This protein binds this small molecule.
Small molecule (SMILES): COc1cc(-c2cncc(-c3ccc(C4CCN(C)CC4)cc3)c2C)cc(OC)c1OC

Binding-site contacts:
Ligand atom C23 contacts residue GLY91 of chain 1.B at 3.6 Å.
Ligand atom C29 contacts residue LYS142 of chain 1.B at 3.6 Å.
Ligand atom C09 contacts residue TYR87 of chain 1.B at 3.8 Å (hydrophobic).
Ligand atom C01 contacts residue LEU83 of chain 1.B at 3.4 Å (hydrophobic).
Ligand atom O02 contacts residue LEU83 of chain 1.B at 3.9 Å.
Ligand atom C22 contacts residue GLY91 of chain 1.B at 3.7 Å.
Ligand atom C16 contacts residue ASP95 of chain 1.B at 3.4 Å.
Ligand atom C32 contacts residue ASP156 of chain 1.B at 3.8 Å.
Ligand atom C25 contacts residue XGM1 of chain 1.Y at 3.8 Å.
Ligand atom C01 contacts residue ALA35 of chain 1.B at 3.6 Å (hydrophobic).
Ligand atom C21 contacts residue VAL16 of chain 1.B at 3.2 Å (hydrophobic).
Ligand atom C23 contacts residue XGM1 of chain 1.Y at 3.8 Å.
Ligand atom O28 contacts residue ALA155 of chain 1.B at 3.6 Å.
Ligand atom C17 contacts residue ASP95 of chain 1.B at 3.6 Å.
Ligand atom C32 contacts residue LEU83 of chain 1.B at 3.5 Å (hydrophobic).
Ligand atom C29 contacts residue ALA155 of chain 1.B at 3.8 Å (hydrophobic).
Ligand atom C13 contacts residue TYR87 of chain 1.B at 3.7 Å (hydrophobic).
Ligand atom C04 contacts residue THR85 of chain 1.B at 3.9 Å.
Ligand atom C07 contacts residue ALA35 of chain 1.B at 3.6 Å (hydrophobic).
Ligand atom C04 contacts residue ALA35 of chain 1.B at 3.7 Å (hydrophobic).
Ligand atom C32 contacts residue GLU50 of chain 1.B at 3.3 Å.
Ligand atom C29 contacts residue ASN143 of chain 1.B at 3.2 Å.
Ligand atom N08 contacts residue HIS88 of chain 1.B at 3.0 Å (h-bond).
Ligand atom C24 contacts residue LEU145 of chain 1.B at 3.8 Å (hydrophobic).
Ligand atom C10 contacts residue LEU145 of chain 1.B at 3.9 Å (hydrophobic).
Ligand atom C22 contacts residue XGM1 of chain 1.Y at 3.7 Å.
Ligand atom N08 contacts residue TYR87 of chain 1.B at 3.9 Å.
Ligand atom C07 contacts residue HIS86 of chain 1.B at 3.9 Å.
Ligand atom C06 contacts residue LEU145 of chain 1.B at 3.9 Å (hydrophobic).
Ligand atom C07 contacts residue LEU145 of chain 1.B at 3.6 Å (hydrophobic).
Ligand atom C20 contacts residue VAL16 of chain 1.B at 3.6 Å (hydrophobic).
Ligand atom C11 contacts residue GLY91 of chain 1.B at 3.9 Å.
Ligand atom O31 contacts residue LYS37 of chain 1.B at 3.7 Å.
Ligand atom C01 contacts residue THR85 of chain 1.B at 3.4 Å.
Ligand atom O02 contacts residue THR85 of chain 1.B at 3.9 Å.
Ligand atom C01 contacts residue LYS37 of chain 1.B at 3.6 Å.
Ligand atom C09 contacts residue HIS88 of chain 1.B at 3.1 Å.
Ligand atom O02 contacts residue LYS37 of chain 1.B at 3.6 Å.
Ligand atom C12 contacts residue TYR87 of chain 1.B at 3.5 Å (hydrophobic).
Ligand atom C22 contacts residue ASP95 of chain 1.B at 3.7 Å.

Sequence of chain 1.B:
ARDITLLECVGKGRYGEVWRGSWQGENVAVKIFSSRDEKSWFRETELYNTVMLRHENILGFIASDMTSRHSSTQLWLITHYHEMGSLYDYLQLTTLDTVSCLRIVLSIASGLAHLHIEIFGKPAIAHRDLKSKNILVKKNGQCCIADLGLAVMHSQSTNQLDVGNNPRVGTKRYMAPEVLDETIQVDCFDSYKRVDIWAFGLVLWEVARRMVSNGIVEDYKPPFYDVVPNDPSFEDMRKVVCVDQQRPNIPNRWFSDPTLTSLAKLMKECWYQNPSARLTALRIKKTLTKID